The protein below binds the small molecule below.
Small molecule (SMILES): CC(=O)N[C@H]1[C@H](O[C@H]2[C@H](O)[C@@H](NC(C)=O)CO[C@@H]2CO)O[C@H](CO)[C@@H](O)[C@@H]1O

Binding-site contacts:
Ligand atom C7 contacts residue PHE320 of chain 2.A at 4.1 Å (hydrophobic).
Ligand atom C1 contacts residue THR280 of chain 2.A at 4.2 Å.
Ligand atom C8 contacts residue THR280 of chain 2.A at 4.0 Å.
Ligand atom C6 contacts residue THR280 of chain 2.A at 4.1 Å.
Ligand atom C7 contacts residue ASN278 of chain 2.A at 3.6 Å.
Ligand atom C5 contacts residue SER215 of chain 2.A at 3.8 Å.
Ligand atom N2 contacts residue ASN278 of chain 2.A at 3.0 Å (h-bond).
Ligand atom N2 contacts residue ILE316 of chain 2.A at 4.3 Å.
Ligand atom O7 contacts residue ASN278 of chain 2.A at 3.7 Å.
Ligand atom C1 contacts residue ASN278 of chain 2.A at 1.4 Å.
Ligand atom C8 contacts residue PHE320 of chain 2.A at 3.9 Å (hydrophobic).
Ligand atom C1 contacts residue SER215 of chain 2.A at 3.7 Å.
Ligand atom O6 contacts residue THR280 of chain 2.A at 3.7 Å.
Ligand atom C2 contacts residue ASN278 of chain 2.A at 2.5 Å.
Ligand atom C8 contacts residue ILE316 of chain 2.A at 3.5 Å (hydrophobic).
Ligand atom O5 contacts residue SER215 of chain 2.A at 3.9 Å.
Ligand atom C5 contacts residue THR280 of chain 2.A at 3.7 Å.
Ligand atom C4 contacts residue ASN278 of chain 2.A at 4.2 Å.
Ligand atom C5 contacts residue ASN278 of chain 2.A at 3.6 Å.
Ligand atom O7 contacts residue PHE320 of chain 2.A at 3.9 Å.
Ligand atom O6 contacts residue ARG241 of chain 2.A at 3.4 Å.
Ligand atom O5 contacts residue THR280 of chain 2.A at 3.7 Å.
Ligand atom C3 contacts residue SER215 of chain 2.A at 4.3 Å.
Ligand atom C3 contacts residue ASN278 of chain 2.A at 3.8 Å.
Ligand atom O5 contacts residue ASN278 of chain 2.A at 2.3 Å (h-bond).

Sequence of chain 2.A:
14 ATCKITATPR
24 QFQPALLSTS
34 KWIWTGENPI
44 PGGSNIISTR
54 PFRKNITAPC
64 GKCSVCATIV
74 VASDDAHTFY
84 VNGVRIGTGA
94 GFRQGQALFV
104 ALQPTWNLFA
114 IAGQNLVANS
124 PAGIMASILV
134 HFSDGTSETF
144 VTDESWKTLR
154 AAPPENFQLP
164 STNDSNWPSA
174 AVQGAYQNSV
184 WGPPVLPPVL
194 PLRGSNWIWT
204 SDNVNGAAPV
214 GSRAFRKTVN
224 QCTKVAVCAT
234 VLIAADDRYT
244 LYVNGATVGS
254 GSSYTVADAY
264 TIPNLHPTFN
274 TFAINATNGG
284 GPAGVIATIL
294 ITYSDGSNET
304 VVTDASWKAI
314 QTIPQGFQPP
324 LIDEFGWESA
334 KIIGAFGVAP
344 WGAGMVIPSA